Binding-site contacts:
Ligand atom O3G contacts residue GLN372 of chain 1.B at 3.2 Å (h-bond).
Ligand atom O2B contacts residue GLN372 of chain 1.B at 3.3 Å (h-bond).
Ligand atom O3B contacts residue MG1 of chain 1.K at 3.5 Å.
Ligand atom O3B contacts residue HIS398 of chain 1.B at 3.5 Å.
Ligand atom O1A contacts residue LYS422 of chain 1.B at 2.6 Å (salt-bridge).
Ligand atom O1G contacts residue LYS422 of chain 1.B at 2.9 Å (salt-bridge).
Ligand atom O2A contacts residue DOC9 of chain 1.E at 3.8 Å.
Ligand atom N3 contacts residue PHE426 of chain 1.B at 3.8 Å.
Ligand atom C5' contacts residue ASP546 of chain 1.B at 3.4 Å.
Ligand atom O2A contacts residue ASP546 of chain 1.B at 2.9 Å (salt-bridge).
Ligand atom O1B contacts residue GLN372 of chain 1.B at 3.4 Å.
Ligand atom O4' contacts residue DOC9 of chain 1.E at 3.3 Å.
Ligand atom C2' contacts residue GLU374 of chain 1.B at 3.3 Å.
Ligand atom PG contacts residue MG1 of chain 1.K at 3.3 Å.
Ligand atom O2G contacts residue MG1 of chain 1.K at 2.0 Å.
Ligand atom C6 contacts residue DOC9 of chain 1.E at 3.5 Å.
Ligand atom O1B contacts residue HIS398 of chain 1.B at 2.8 Å (h-bond).
Ligand atom O3G contacts residue ARG418 of chain 1.B at 2.8 Å (salt-bridge).
Ligand atom O2B contacts residue ASP546 of chain 1.B at 3.2 Å (salt-bridge).
Ligand atom C3' contacts residue PHE426 of chain 1.B at 3.2 Å (hydrophobic).
Ligand atom C2' contacts residue PHE426 of chain 1.B at 3.5 Å (hydrophobic).
Ligand atom C5' contacts residue DOC9 of chain 1.E at 3.3 Å.
Ligand atom C1' contacts residue ARG331 of chain 1.B at 3.6 Å.
Ligand atom O2A contacts residue MG1 of chain 1.K at 2.0 Å.
Ligand atom PB contacts residue HIS398 of chain 1.B at 3.8 Å.
Ligand atom C4 contacts residue DOC9 of chain 1.E at 3.7 Å.
Ligand atom O2B contacts residue MG1 of chain 1.K at 2.1 Å.
Ligand atom N4 contacts residue DOC9 of chain 1.E at 3.6 Å.
Ligand atom PB contacts residue MG1 of chain 1.K at 3.1 Å.
Ligand atom PG contacts residue LYS422 of chain 1.B at 3.8 Å.
Ligand atom PA contacts residue LYS422 of chain 1.B at 3.7 Å.
Ligand atom O1B contacts residue PHE426 of chain 1.B at 3.3 Å.
Ligand atom O4' contacts residue ARG331 of chain 1.B at 3.1 Å (salt-bridge).
Ligand atom O5' contacts residue DOC9 of chain 1.E at 3.2 Å.
Ligand atom O3A contacts residue MG1 of chain 1.K at 3.5 Å.
Ligand atom C4' contacts residue ARG331 of chain 1.B at 3.8 Å.
Ligand atom PA contacts residue MG1 of chain 1.K at 3.3 Å.
Ligand atom C5 contacts residue DOC9 of chain 1.E at 3.5 Å.
Ligand atom O3B contacts residue LYS422 of chain 1.B at 3.5 Å (salt-bridge).
Ligand atom O1G contacts residue ARG418 of chain 1.B at 2.9 Å (salt-bridge).

This protein binds this small molecule.
Small molecule (SMILES): Nc1ccn([C@H]2CC[C@@H](CO[P](=O)(O)O[P](=O)(O)OP(=O)(O)O)O2)c(=O)n1

Sequence of chain 1.B:
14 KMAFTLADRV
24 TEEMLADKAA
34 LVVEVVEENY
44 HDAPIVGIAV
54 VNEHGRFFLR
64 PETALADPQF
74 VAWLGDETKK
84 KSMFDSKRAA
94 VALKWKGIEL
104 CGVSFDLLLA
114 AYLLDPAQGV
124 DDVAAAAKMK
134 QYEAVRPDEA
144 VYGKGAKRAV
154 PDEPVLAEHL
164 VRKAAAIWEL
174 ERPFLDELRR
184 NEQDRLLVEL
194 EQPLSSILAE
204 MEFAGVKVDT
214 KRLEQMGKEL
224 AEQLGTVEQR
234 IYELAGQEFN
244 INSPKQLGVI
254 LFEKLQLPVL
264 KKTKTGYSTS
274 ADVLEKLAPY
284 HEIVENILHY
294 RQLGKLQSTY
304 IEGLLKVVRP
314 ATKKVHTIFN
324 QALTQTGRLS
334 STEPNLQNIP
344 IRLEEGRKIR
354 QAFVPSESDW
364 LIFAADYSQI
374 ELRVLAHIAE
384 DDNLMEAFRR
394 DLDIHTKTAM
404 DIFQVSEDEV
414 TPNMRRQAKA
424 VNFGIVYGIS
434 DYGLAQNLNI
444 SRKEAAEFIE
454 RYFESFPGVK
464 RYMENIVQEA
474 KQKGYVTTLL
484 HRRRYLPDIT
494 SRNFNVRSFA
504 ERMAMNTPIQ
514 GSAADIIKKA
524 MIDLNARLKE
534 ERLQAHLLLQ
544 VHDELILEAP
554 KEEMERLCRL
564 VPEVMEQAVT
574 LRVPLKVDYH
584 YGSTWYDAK